Binding-site contacts:
Ligand atom OAC contacts residue NAD1 of chain 1.E at 4.1 Å.
Ligand atom CAK contacts residue SER140 of chain 1.A at 4.1 Å.
Ligand atom OAG contacts residue NAD1 of chain 1.E at 4.0 Å.
Ligand atom CAH contacts residue NAD1 of chain 1.E at 3.4 Å.
Ligand atom OAG contacts residue VAL91 of chain 1.A at 3.4 Å.
Ligand atom OAC contacts residue THR142 of chain 1.A at 3.0 Å.
Ligand atom CAH contacts residue TYR153 of chain 1.A at 3.7 Å (hydrophobic).
Ligand atom OAC contacts residue GLY184 of chain 1.A at 4.2 Å.
Ligand atom CAJ contacts residue MET150 of chain 1.A at 3.9 Å (hydrophobic).
Ligand atom OAB contacts residue SER140 of chain 1.A at 2.8 Å (h-bond).
Ligand atom OAB contacts residue TYR153 of chain 1.A at 2.9 Å (h-bond).
Ligand atom OAC contacts residue ASN141 of chain 1.A at 2.6 Å (h-bond).
Ligand atom CAK contacts residue THR142 of chain 1.A at 3.1 Å.
Ligand atom CAL contacts residue THR142 of chain 1.A at 3.4 Å.
Ligand atom CAI contacts residue ASN141 of chain 1.A at 3.9 Å.
Ligand atom CAL contacts residue NAD1 of chain 1.E at 4.0 Å.
Ligand atom CAI contacts residue LEU185 of chain 1.A at 4.2 Å (hydrophobic).
Ligand atom CAE contacts residue VAL91 of chain 1.A at 4.0 Å (hydrophobic).
Ligand atom OAB contacts residue THR142 of chain 1.A at 3.8 Å.
Ligand atom CAA contacts residue LEU185 of chain 1.A at 4.2 Å (hydrophobic).
Ligand atom CAD contacts residue HIS196 of chain 1.A at 3.8 Å.
Ligand atom CAK contacts residue ASN141 of chain 1.A at 3.6 Å.
Ligand atom CAH contacts residue THR142 of chain 1.A at 3.8 Å.
Ligand atom OAC contacts residue SER140 of chain 1.A at 3.2 Å (h-bond).
Ligand atom OAB contacts residue NAD1 of chain 1.E at 2.8 Å.
Ligand atom CAH contacts residue SER140 of chain 1.A at 3.7 Å.
Ligand atom CAJ contacts residue LEU185 of chain 1.A at 3.9 Å (hydrophobic).
Ligand atom OAC contacts residue PRO183 of chain 1.A at 3.8 Å.
Ligand atom CAA contacts residue ASN141 of chain 1.A at 3.1 Å.
Ligand atom CAI contacts residue THR142 of chain 1.A at 3.7 Å.
Ligand atom NAF contacts residue LEU185 of chain 1.A at 4.0 Å.
Ligand atom OAG contacts residue MET150 of chain 1.A at 3.3 Å.
Ligand atom CAE contacts residue HIS196 of chain 1.A at 3.7 Å.
Ligand atom CAD contacts residue LEU185 of chain 1.A at 3.6 Å (hydrophobic).
Ligand atom OAG contacts residue TYR153 of chain 1.A at 3.8 Å.
Ligand atom CAA contacts residue THR147 of chain 1.A at 4.1 Å.
Ligand atom CAJ contacts residue HIS196 of chain 1.A at 4.1 Å.
Ligand atom CAA contacts residue MET244 of chain 1.A at 4.0 Å (hydrophobic).
Ligand atom CAE contacts residue MET150 of chain 1.A at 3.5 Å (hydrophobic).
Ligand atom CAH contacts residue MET150 of chain 1.A at 4.0 Å (hydrophobic).

A protein and the small-molecule ligand that binds it are described below.
Small molecule (SMILES): Cc1ncc2c(c1O)C(=O)OC2

Sequence of chain 1.A:
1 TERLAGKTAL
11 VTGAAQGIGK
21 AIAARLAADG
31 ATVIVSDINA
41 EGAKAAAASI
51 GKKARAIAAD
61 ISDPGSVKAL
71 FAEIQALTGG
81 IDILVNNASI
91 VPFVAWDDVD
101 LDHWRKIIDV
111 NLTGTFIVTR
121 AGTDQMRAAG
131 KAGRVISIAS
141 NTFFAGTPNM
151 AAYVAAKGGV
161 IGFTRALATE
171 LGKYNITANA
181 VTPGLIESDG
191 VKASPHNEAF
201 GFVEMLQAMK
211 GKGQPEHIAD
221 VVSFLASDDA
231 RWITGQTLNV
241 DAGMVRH